A protein and the small-molecule ligand that binds it are described below.
Small molecule (SMILES): CC(=O)N[C@H]1[C@H](O[C@H]2[C@H](O)[C@@H](NC(C)=O)CO[C@@H]2CO)O[C@H](CO)[C@@H](O[C@H]2O[C@H](CO)[C@@H](O)[C@H](O)[C@@H]2O)[C@@H]1O

Binding-site contacts:
Ligand atom O5 contacts residue ASN714 of chain 1.C at 2.4 Å (h-bond).
Ligand atom C3 contacts residue ASN714 of chain 1.C at 3.8 Å.
Ligand atom C1 contacts residue ASN714 of chain 1.C at 1.4 Å.
Ligand atom O7 contacts residue ASN714 of chain 1.C at 3.6 Å (h-bond).
Ligand atom C2 contacts residue GLN1068 of chain 1.C at 4.0 Å.
Ligand atom O6 contacts residue LEU919 of chain 1.C at 4.5 Å.
Ligand atom C7 contacts residue LEU919 of chain 1.C at 3.8 Å (hydrophobic).
Ligand atom C4 contacts residue ASN714 of chain 1.C at 4.3 Å.
Ligand atom C5 contacts residue ASN714 of chain 1.C at 3.7 Å.
Ligand atom C1 contacts residue LEU919 of chain 1.C at 4.4 Å (hydrophobic).
Ligand atom N2 contacts residue GLN1068 of chain 1.C at 4.5 Å.
Ligand atom C5 contacts residue LEU919 of chain 1.C at 4.0 Å (hydrophobic).
Ligand atom C8 contacts residue ASN714 of chain 1.C at 4.4 Å.
Ligand atom O4 contacts residue LEU919 of chain 1.C at 4.2 Å.
Ligand atom C7 contacts residue GLN1068 of chain 1.C at 4.3 Å.
Ligand atom N2 contacts residue ASN714 of chain 1.C at 2.8 Å (h-bond).
Ligand atom C7 contacts residue ASN714 of chain 1.C at 3.4 Å.
Ligand atom C6 contacts residue LEU919 of chain 1.C at 4.4 Å (hydrophobic).
Ligand atom O7 contacts residue LEU919 of chain 1.C at 3.7 Å.
Ligand atom C2 contacts residue ASN714 of chain 1.C at 2.5 Å.
Ligand atom O6 contacts residue GLN923 of chain 1.C at 3.7 Å.
Ligand atom O5 contacts residue GLN1068 of chain 1.C at 3.9 Å.
Ligand atom O7 contacts residue GLN1068 of chain 1.C at 3.6 Å (h-bond).
Ligand atom C1 contacts residue GLN1068 of chain 1.C at 3.6 Å.
Ligand atom C8 contacts residue LEU919 of chain 1.C at 3.7 Å (hydrophobic).

Sequence of chain 1.C:
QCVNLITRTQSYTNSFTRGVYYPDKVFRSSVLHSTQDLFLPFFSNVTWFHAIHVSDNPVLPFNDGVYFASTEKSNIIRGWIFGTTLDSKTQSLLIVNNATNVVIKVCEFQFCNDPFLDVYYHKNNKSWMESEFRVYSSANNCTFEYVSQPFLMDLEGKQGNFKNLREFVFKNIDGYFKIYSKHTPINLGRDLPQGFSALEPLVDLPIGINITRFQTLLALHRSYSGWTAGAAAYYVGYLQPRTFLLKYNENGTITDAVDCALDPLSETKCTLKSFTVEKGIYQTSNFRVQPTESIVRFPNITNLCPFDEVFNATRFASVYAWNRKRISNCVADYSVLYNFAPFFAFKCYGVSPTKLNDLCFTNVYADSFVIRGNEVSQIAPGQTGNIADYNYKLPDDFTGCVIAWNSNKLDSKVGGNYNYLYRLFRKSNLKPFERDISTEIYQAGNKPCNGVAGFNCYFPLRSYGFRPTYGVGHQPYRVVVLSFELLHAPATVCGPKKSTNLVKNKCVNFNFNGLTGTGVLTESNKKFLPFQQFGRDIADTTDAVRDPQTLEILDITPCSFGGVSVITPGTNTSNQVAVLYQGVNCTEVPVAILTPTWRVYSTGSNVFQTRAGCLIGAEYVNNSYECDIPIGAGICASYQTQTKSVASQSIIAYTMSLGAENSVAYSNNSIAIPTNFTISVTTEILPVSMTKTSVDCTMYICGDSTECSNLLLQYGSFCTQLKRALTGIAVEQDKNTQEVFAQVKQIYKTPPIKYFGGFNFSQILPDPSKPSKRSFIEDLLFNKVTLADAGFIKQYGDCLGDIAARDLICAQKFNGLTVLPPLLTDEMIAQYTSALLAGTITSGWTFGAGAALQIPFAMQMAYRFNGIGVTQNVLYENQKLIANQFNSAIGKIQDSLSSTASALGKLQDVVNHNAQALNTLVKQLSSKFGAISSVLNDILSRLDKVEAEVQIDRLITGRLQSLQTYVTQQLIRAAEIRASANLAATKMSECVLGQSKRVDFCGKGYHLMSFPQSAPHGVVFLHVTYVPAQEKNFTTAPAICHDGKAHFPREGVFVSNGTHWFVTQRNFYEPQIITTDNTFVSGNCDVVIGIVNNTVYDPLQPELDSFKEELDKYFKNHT